Sequence of chain 2.A:
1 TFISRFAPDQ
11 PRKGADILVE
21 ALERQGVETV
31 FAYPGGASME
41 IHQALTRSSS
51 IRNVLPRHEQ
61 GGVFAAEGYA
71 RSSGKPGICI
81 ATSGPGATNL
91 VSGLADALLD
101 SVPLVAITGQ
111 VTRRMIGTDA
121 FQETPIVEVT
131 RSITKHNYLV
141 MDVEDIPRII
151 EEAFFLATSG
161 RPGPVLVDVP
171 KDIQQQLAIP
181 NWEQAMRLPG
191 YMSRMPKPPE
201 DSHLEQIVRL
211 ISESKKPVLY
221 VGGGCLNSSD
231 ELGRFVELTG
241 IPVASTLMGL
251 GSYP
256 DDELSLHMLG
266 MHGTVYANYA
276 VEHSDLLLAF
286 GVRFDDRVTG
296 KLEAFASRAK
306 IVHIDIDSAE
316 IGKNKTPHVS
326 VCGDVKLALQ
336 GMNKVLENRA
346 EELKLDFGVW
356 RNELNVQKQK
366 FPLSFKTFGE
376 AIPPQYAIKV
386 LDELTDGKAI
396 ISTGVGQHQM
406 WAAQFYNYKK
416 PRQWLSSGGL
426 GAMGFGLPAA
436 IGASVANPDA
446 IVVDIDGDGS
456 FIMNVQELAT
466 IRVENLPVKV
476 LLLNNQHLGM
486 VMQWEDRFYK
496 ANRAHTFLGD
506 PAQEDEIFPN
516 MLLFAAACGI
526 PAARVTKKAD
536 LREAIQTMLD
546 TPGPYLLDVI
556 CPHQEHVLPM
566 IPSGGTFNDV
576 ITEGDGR

Binding-site contacts:
Ligand atom CH3 contacts residue MET485 of chain 2.A at 3.7 Å (hydrophobic).
Ligand atom OX1 contacts residue CIE1 of chain 2.D at 3.8 Å.
Ligand atom O contacts residue VAL400 of chain 2.A at 4.0 Å.
Ligand atom OX1 contacts residue TP91 of chain 2.G at 3.5 Å.
Ligand atom OXT contacts residue TP91 of chain 2.G at 3.4 Å (h-bond).
Ligand atom OX1 contacts residue GLY36 of chain 1.A at 2.7 Å (h-bond).
Ligand atom C contacts residue TP91 of chain 2.G at 3.2 Å.
Ligand atom OXT contacts residue GLY36 of chain 1.A at 3.1 Å (h-bond).
Ligand atom OXT contacts residue GLN122 of chain 1.A at 3.8 Å.
Ligand atom O contacts residue GLN122 of chain 1.A at 2.8 Å (h-bond).
Ligand atom C contacts residue CIE1 of chain 2.D at 4.3 Å.
Ligand atom OXT contacts residue CIE1 of chain 2.D at 3.5 Å.
Ligand atom OX1 contacts residue THR82 of chain 1.A at 4.4 Å.
Ligand atom CH3 contacts residue FAD1 of chain 2.C at 3.7 Å.
Ligand atom C contacts residue GLY36 of chain 1.A at 4.5 Å.
Ligand atom C contacts residue GLN122 of chain 1.A at 3.3 Å.
Ligand atom CH3 contacts residue TP91 of chain 2.G at 3.7 Å.
Ligand atom OX1 contacts residue GLY35 of chain 1.A at 3.8 Å.
Ligand atom O contacts residue TP91 of chain 2.G at 2.6 Å (h-bond).
Ligand atom CH3 contacts residue CIE1 of chain 2.D at 3.5 Å.
Ligand atom CH3 contacts residue GLN122 of chain 1.A at 4.0 Å.
Ligand atom OXT contacts residue GLY35 of chain 1.A at 4.2 Å.
Ligand atom CH3 contacts residue PHE121 of chain 1.A at 4.2 Å (hydrophobic).
Ligand atom OX1 contacts residue GLN122 of chain 1.A at 2.6 Å (h-bond).

This protein binds this small molecule.
Small molecule (SMILES): CC(=O)OO

Sequence of chain 1.A:
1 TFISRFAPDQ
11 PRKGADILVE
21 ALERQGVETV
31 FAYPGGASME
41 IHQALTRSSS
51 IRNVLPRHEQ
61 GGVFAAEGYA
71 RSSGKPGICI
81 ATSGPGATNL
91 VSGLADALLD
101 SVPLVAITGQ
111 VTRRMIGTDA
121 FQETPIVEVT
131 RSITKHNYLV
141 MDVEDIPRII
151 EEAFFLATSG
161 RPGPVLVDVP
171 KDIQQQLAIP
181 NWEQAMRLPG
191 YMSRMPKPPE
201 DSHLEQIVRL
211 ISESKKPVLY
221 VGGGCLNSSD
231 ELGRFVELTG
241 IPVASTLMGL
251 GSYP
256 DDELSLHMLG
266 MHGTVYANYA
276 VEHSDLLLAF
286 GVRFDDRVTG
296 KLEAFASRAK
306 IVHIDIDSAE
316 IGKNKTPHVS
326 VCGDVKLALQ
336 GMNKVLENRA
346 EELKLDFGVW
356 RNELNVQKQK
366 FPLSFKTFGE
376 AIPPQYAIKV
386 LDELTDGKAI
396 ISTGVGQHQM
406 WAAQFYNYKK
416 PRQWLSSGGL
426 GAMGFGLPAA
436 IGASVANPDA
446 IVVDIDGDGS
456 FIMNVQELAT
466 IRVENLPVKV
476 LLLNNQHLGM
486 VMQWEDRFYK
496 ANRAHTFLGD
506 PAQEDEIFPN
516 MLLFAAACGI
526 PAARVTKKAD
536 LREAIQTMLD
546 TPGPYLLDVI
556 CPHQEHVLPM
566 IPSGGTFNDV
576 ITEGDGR